Binding-site contacts:
Ligand atom C2 contacts residue MET133 of chain 1.B at 4.3 Å (hydrophobic).
Ligand atom C6 contacts residue SER17 of chain 1.B at 4.1 Å.
Ligand atom O1P contacts residue LYS21 of chain 1.B at 4.4 Å.
Ligand atom O2P contacts residue GLY18 of chain 1.B at 3.2 Å (h-bond).
Ligand atom O2P contacts residue SER17 of chain 1.B at 3.6 Å.
Ligand atom O4 contacts residue SER17 of chain 1.B at 4.3 Å.
Ligand atom O1 contacts residue LEU121 of chain 1.B at 4.1 Å.
Ligand atom O1P contacts residue SER17 of chain 1.B at 2.8 Å (h-bond).
Ligand atom O3P contacts residue SER22 of chain 1.B at 4.4 Å.
Ligand atom O6 contacts residue GLY18 of chain 1.B at 4.0 Å.
Ligand atom P contacts residue GLY18 of chain 1.B at 4.2 Å.
Ligand atom O1A contacts residue PHE129 of chain 1.B at 4.5 Å.
Ligand atom C2 contacts residue SER17 of chain 1.B at 4.5 Å.
Ligand atom O1A contacts residue PHE128 of chain 1.B at 4.0 Å.
Ligand atom P contacts residue LYS21 of chain 1.B at 4.3 Å.
Ligand atom O2 contacts residue GLY18 of chain 1.B at 3.7 Å.
Ligand atom O2P contacts residue LYS21 of chain 1.B at 3.2 Å (salt-bridge).
Ligand atom O4 contacts residue MET133 of chain 1.B at 4.1 Å.
Ligand atom O3 contacts residue GLY18 of chain 1.B at 4.0 Å.
Ligand atom O2 contacts residue MET133 of chain 1.B at 4.4 Å.
Ligand atom O1 contacts residue MET133 of chain 1.B at 4.3 Å.
Ligand atom O2 contacts residue SER17 of chain 1.B at 3.6 Å.
Ligand atom O1A contacts residue LYS130 of chain 1.B at 4.0 Å.
Ligand atom O1 contacts residue LYS130 of chain 1.B at 4.4 Å.
Ligand atom O6 contacts residue SER17 of chain 1.B at 3.0 Å (h-bond).
Ligand atom P contacts residue SER17 of chain 1.B at 3.3 Å.
Ligand atom O3 contacts residue LEU121 of chain 1.B at 3.8 Å.
Ligand atom O1P contacts residue ASP40 of chain 1.B at 4.4 Å.

Sequence of chain 1.B:
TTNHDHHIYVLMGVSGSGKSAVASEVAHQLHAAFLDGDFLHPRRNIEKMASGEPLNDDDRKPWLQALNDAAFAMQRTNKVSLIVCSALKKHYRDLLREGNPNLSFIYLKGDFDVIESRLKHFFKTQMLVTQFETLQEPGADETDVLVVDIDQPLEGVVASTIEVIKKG

This protein binds this small molecule.
Small molecule (SMILES): O=C(O)[C@H](O)[C@@H](O)[C@H](O)[C@H](O)COP(=O)(O)O